A small-molecule ligand and the protein it binds are described below.
Small molecule (SMILES): CN1[C@@H]2CC[C@H]1CC(=O)C2

Sequence of chain 2.A:
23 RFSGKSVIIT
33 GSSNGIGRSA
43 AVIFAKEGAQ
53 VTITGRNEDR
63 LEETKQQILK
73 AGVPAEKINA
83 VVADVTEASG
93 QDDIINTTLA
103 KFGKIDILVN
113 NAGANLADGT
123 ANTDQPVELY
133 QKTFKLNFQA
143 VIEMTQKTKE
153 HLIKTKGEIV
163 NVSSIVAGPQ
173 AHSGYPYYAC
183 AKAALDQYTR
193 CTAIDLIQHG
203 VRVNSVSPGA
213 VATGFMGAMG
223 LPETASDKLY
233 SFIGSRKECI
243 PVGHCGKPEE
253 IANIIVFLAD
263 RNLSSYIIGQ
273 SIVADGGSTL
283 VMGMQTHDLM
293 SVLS

Sequence of chain 1.B:
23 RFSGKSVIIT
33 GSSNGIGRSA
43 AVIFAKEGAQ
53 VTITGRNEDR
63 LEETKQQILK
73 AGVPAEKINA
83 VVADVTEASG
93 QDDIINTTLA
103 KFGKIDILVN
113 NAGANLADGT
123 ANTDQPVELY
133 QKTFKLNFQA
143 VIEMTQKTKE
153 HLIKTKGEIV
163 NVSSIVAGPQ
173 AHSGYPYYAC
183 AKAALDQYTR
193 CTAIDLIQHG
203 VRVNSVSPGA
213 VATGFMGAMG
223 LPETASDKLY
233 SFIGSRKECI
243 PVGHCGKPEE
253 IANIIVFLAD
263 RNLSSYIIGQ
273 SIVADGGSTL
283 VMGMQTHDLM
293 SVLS

Binding-site contacts:
Ligand atom C3 contacts residue NDP1 of chain 1.E at 4.5 Å.
Ligand atom C5 contacts residue MET286 of chain 2.A at 4.2 Å (hydrophobic).
Ligand atom C2 contacts residue MET218 of chain 1.B at 4.4 Å (hydrophobic).
Ligand atom C4 contacts residue MET286 of chain 2.A at 4.0 Å (hydrophobic).
Ligand atom N8 contacts residue TYR177 of chain 1.B at 3.9 Å.
Ligand atom C2 contacts residue NDP1 of chain 1.E at 4.1 Å.
Ligand atom C2 contacts residue PHE217 of chain 1.B at 3.7 Å (hydrophobic).
Ligand atom C4 contacts residue ALA212 of chain 1.B at 4.1 Å (hydrophobic).
Ligand atom C6 contacts residue ALA212 of chain 1.B at 3.6 Å (hydrophobic).
Ligand atom C9 contacts residue HIS174 of chain 1.B at 4.1 Å.
Ligand atom C6 contacts residue NDP1 of chain 1.E at 4.4 Å.
Ligand atom C7 contacts residue ALA212 of chain 1.B at 4.2 Å (hydrophobic).
Ligand atom C6 contacts residue ILE167 of chain 1.B at 4.4 Å (hydrophobic).
Ligand atom O3 contacts residue MET218 of chain 1.B at 3.9 Å.
Ligand atom C9 contacts residue VAL168 of chain 1.B at 4.2 Å (hydrophobic).
Ligand atom C7 contacts residue GLY211 of chain 1.B at 3.9 Å.
Ligand atom C9 contacts residue TYR177 of chain 1.B at 3.1 Å (hydrophobic).
Ligand atom O3 contacts residue TYR232 of chain 1.B at 4.0 Å.
Ligand atom C1 contacts residue PHE217 of chain 1.B at 4.3 Å (hydrophobic).
Ligand atom C1 contacts residue NDP1 of chain 1.E at 4.4 Å.
Ligand atom C6 contacts residue GLY211 of chain 1.B at 3.8 Å.
Ligand atom C7 contacts residue NDP1 of chain 1.E at 3.4 Å.